Sequence of chain 1.F:
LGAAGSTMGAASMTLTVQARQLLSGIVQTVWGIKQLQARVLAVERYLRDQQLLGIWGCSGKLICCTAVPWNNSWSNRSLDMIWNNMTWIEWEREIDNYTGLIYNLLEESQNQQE

Binding-site contacts:
Ligand atom C3 contacts residue SER103 of chain 1.F at 3.9 Å.
Ligand atom C3 contacts residue ASN101 of chain 1.F at 3.9 Å.
Ligand atom C7 contacts residue SER103 of chain 1.F at 4.0 Å.
Ligand atom C1 contacts residue TRP104 of chain 1.F at 4.0 Å (hydrophobic).
Ligand atom C7 contacts residue ASN101 of chain 1.F at 3.1 Å.
Ligand atom C6 contacts residue LEU131 of chain 1.F at 4.3 Å (hydrophobic).
Ligand atom O7 contacts residue ASN101 of chain 1.F at 3.2 Å (h-bond).
Ligand atom N2 contacts residue ASN101 of chain 1.F at 2.8 Å (h-bond).
Ligand atom C8 contacts residue ASN102 of chain 1.F at 3.0 Å.
Ligand atom N2 contacts residue SER103 of chain 1.F at 3.2 Å (h-bond).
Ligand atom C1 contacts residue SER103 of chain 1.F at 4.2 Å.
Ligand atom C7 contacts residue ASN102 of chain 1.F at 4.4 Å.
Ligand atom O5 contacts residue LEU131 of chain 1.F at 4.2 Å.
Ligand atom C4 contacts residue ASN101 of chain 1.F at 4.5 Å.
Ligand atom O7 contacts residue SER103 of chain 1.F at 3.1 Å (h-bond).
Ligand atom C2 contacts residue ASN101 of chain 1.F at 2.6 Å.
Ligand atom O3 contacts residue SER103 of chain 1.F at 4.1 Å.
Ligand atom C8 contacts residue SER103 of chain 1.F at 3.9 Å.
Ligand atom C8 contacts residue ASN101 of chain 1.F at 3.5 Å.
Ligand atom O5 contacts residue TRP104 of chain 1.F at 4.2 Å.
Ligand atom C2 contacts residue SER103 of chain 1.F at 4.1 Å.
Ligand atom C5 contacts residue ASN101 of chain 1.F at 3.8 Å.
Ligand atom O5 contacts residue ASN101 of chain 1.F at 2.5 Å (h-bond).
Ligand atom C1 contacts residue ASN101 of chain 1.F at 1.5 Å.

The protein below binds the small molecule below.
Small molecule (SMILES): CC(=O)N[C@H]1[C@H](O[C@H]2[C@H](O)[C@@H](NC(C)=O)CO[C@@H]2CO)O[C@H](CO)[C@@H](O)[C@@H]1O